Binding-site contacts:
Ligand atom CAR contacts residue ASP83 of chain 1.I at 3.9 Å.
Ligand atom CAG contacts residue LYS71 of chain 1.I at 3.5 Å.
Ligand atom CB contacts residue GLN93 of chain 1.I at 3.5 Å.
Ligand atom CBH contacts residue THR82 of chain 1.I at 4.0 Å.
Ligand atom CAA contacts residue LEU81 of chain 1.I at 3.6 Å (hydrophobic).
Ligand atom CBF contacts residue TRP97 of chain 1.I at 3.9 Å (hydrophobic).
Ligand atom CA contacts residue THR82 of chain 1.I at 3.3 Å.
Ligand atom CAJ contacts residue LYS73 of chain 1.I at 3.4 Å.
Ligand atom CAM contacts residue LEU81 of chain 1.I at 3.5 Å (hydrophobic).
Ligand atom CAG contacts residue VAL72 of chain 1.I at 3.9 Å (hydrophobic).
Ligand atom NAB contacts residue ASP83 of chain 1.I at 3.2 Å (salt-bridge).
Ligand atom CAA contacts residue TRP84 of chain 1.I at 3.6 Å (hydrophobic).
Ligand atom CAI contacts residue LEU81 of chain 1.I at 3.4 Å (hydrophobic).
Ligand atom CA contacts residue ASP83 of chain 1.I at 3.2 Å.
Ligand atom OAF contacts residue LEU81 of chain 1.I at 3.5 Å.
Ligand atom OAF contacts residue THR82 of chain 1.I at 3.0 Å (h-bond).
Ligand atom CAI contacts residue GLY80 of chain 1.I at 3.7 Å.
Ligand atom CAJ contacts residue LYS71 of chain 1.I at 3.9 Å.
Ligand atom OAE contacts residue THR82 of chain 1.I at 3.6 Å (h-bond).
Ligand atom C contacts residue THR82 of chain 1.I at 3.6 Å.
Ligand atom CAV contacts residue TYR98 of chain 1.I at 3.9 Å (hydrophobic).
Ligand atom CB contacts residue GLU88 of chain 1.I at 3.3 Å.
Ligand atom CAI contacts residue VAL72 of chain 1.I at 3.6 Å (hydrophobic).
Ligand atom CAG contacts residue LEU66 of chain 1.I at 3.6 Å (hydrophobic).
Ligand atom CAZ contacts residue THR82 of chain 1.I at 4.0 Å.
Ligand atom CAA contacts residue GLN93 of chain 1.I at 4.0 Å.
Ligand atom CAJ contacts residue LEU66 of chain 1.I at 3.8 Å (hydrophobic).
Ligand atom CAA contacts residue GLU88 of chain 1.I at 4.0 Å.
Ligand atom NAX contacts residue THR82 of chain 1.I at 2.9 Å (h-bond).
Ligand atom CAA contacts residue THR82 of chain 1.I at 3.9 Å.
Ligand atom CAM contacts residue THR82 of chain 1.I at 3.2 Å.
Ligand atom CBI contacts residue GLY80 of chain 1.I at 3.6 Å.
Ligand atom CAM contacts residue GLY80 of chain 1.I at 3.5 Å.
Ligand atom CAI contacts residue LYS71 of chain 1.I at 3.6 Å.
Ligand atom NAW contacts residue GLY80 of chain 1.I at 3.6 Å (h-bond).
Ligand atom O contacts residue TRP97 of chain 1.I at 3.3 Å.
Ligand atom N contacts residue ASP83 of chain 1.I at 2.9 Å (salt-bridge).
Ligand atom N contacts residue GLU88 of chain 1.I at 3.2 Å (salt-bridge).
Ligand atom CA contacts residue GLU88 of chain 1.I at 3.7 Å.
Ligand atom CAI contacts residue THR82 of chain 1.I at 3.7 Å.

The small molecule below binds the protein below.
Small molecule (SMILES): CC[C@H](N)C(=O)N[C@@H]1C(=O)N2[C@@H](CC[C@@H]1CN)CC[C@H]2C(=O)NC(c1ccccc1)c1ccccc1

Sequence of chain 1.I:
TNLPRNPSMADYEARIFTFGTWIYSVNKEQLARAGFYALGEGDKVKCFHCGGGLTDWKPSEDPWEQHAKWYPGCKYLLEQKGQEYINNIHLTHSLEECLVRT